Binding-site contacts:
Ligand atom C20 contacts residue ILE125 of chain 60.A at 3.4 Å (hydrophobic).
Ligand atom C17 contacts residue TYR147 of chain 60.A at 4.0 Å (hydrophobic).
Ligand atom C3 contacts residue TYR193 of chain 60.A at 3.8 Å (hydrophobic).
Ligand atom O2 contacts residue TYR193 of chain 60.A at 3.4 Å.
Ligand atom C1 contacts residue TYR194 of chain 60.A at 4.2 Å (hydrophobic).
Ligand atom C14 contacts residue LEU187 of chain 60.A at 4.3 Å (hydrophobic).
Ligand atom C7 contacts residue THR102 of chain 60.A at 4.2 Å.
Ligand atom C7 contacts residue LEU103 of chain 60.A at 3.2 Å (hydrophobic).
Ligand atom C8 contacts residue LEU103 of chain 60.A at 3.1 Å (hydrophobic).
Ligand atom N4 contacts residue TYR193 of chain 60.A at 3.5 Å.
Ligand atom C1 contacts residue MET195 of chain 60.A at 4.3 Å (hydrophobic).
Ligand atom C17 contacts residue ILE220 of chain 60.A at 3.9 Å (hydrophobic).
Ligand atom C15 contacts residue ILE101 of chain 60.A at 4.1 Å (hydrophobic).
Ligand atom C3 contacts residue LEU103 of chain 60.A at 4.2 Å (hydrophobic).
Ligand atom N5 contacts residue MET217 of chain 60.A at 3.3 Å (h-bond).
Ligand atom O2 contacts residue MET195 of chain 60.A at 4.4 Å.
Ligand atom C21 contacts residue TYR147 of chain 60.A at 2.7 Å (hydrophobic).
Ligand atom C21 contacts residue ILE101 of chain 60.A at 4.0 Å (hydrophobic).
Ligand atom C21 contacts residue ILE220 of chain 60.A at 3.5 Å (hydrophobic).
Ligand atom C1 contacts residue ASN215 of chain 60.A at 3.6 Å.
Ligand atom N4 contacts residue MET217 of chain 60.A at 3.3 Å.
Ligand atom C13 contacts residue ILE101 of chain 60.A at 3.4 Å (hydrophobic).
Ligand atom C10 contacts residue SER123 of chain 60.A at 4.2 Å.
Ligand atom C14 contacts residue ILE101 of chain 60.A at 4.1 Å (hydrophobic).
Ligand atom C18 contacts residue ILE125 of chain 60.A at 4.2 Å (hydrophobic).
Ligand atom C11 contacts residue HIS241 of chain 60.A at 3.7 Å.
Ligand atom C6 contacts residue THR102 of chain 60.A at 4.3 Å.
Ligand atom C18 contacts residue ILE220 of chain 60.A at 4.3 Å (hydrophobic).
Ligand atom C16 contacts residue TYR147 of chain 60.A at 4.3 Å (hydrophobic).
Ligand atom C19 contacts residue ILE125 of chain 60.A at 3.2 Å (hydrophobic).
Ligand atom C13 contacts residue THR102 of chain 60.A at 4.3 Å.
Ligand atom C17 contacts residue ILE101 of chain 60.A at 3.8 Å (hydrophobic).
Ligand atom C14 contacts residue MET217 of chain 60.A at 3.9 Å (hydrophobic).
Ligand atom C3 contacts residue PHE121 of chain 60.A at 4.4 Å (hydrophobic).
Ligand atom C10 contacts residue HIS241 of chain 60.A at 3.6 Å.
Ligand atom C8 contacts residue PHE121 of chain 60.A at 4.3 Å (hydrophobic).
Ligand atom C1 contacts residue TYR193 of chain 60.A at 3.8 Å (hydrophobic).
Ligand atom C18 contacts residue PHE182 of chain 60.A at 4.0 Å (hydrophobic).
Ligand atom N5 contacts residue TYR193 of chain 60.A at 4.0 Å.
Ligand atom C16 contacts residue ILE101 of chain 60.A at 3.5 Å (hydrophobic).

A protein and the small-molecule ligand that binds it are described below.
Small molecule (SMILES): COc1ccc(N2CCN(c3cccc(C)c3)CC2)nn1

Sequence of chain 60.A:
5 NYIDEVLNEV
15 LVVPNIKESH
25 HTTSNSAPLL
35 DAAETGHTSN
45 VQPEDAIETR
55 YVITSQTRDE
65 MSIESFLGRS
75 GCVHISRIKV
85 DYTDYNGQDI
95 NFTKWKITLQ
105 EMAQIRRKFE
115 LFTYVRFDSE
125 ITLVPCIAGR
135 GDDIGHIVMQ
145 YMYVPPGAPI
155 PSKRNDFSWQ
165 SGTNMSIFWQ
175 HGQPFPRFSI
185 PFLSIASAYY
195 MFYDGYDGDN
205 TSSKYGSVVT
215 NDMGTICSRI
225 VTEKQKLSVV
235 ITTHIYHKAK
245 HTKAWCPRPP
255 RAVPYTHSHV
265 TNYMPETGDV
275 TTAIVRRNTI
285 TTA